Sequence of chain 1.H:
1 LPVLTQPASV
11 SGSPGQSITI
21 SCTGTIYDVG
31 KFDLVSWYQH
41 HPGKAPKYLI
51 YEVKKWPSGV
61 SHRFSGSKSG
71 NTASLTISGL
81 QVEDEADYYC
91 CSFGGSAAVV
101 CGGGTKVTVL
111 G

A small-molecule ligand and the protein it binds are described below.
Small molecule (SMILES): CC(=O)N[C@H]1[C@H](O[C@H]2[C@H](O)[C@@H](NC(C)=O)CO[C@@H]2CO)O[C@H](CO)[C@@H](O[C@@H]2O[C@H](CO[C@H]3O[C@H](CO)[C@@H](O)[C@H](O)[C@@H]3O)[C@@H](O)[C@H](O[C@H]3O[C@H](CO)[C@@H](O)[C@H](O)[C@@H]3O[C@H]3O[C@H](CO)[C@@H](O)[C@H](O)[C@@H]3O)[C@@H]2O)[C@@H]1O

Sequence of chain 1.E:
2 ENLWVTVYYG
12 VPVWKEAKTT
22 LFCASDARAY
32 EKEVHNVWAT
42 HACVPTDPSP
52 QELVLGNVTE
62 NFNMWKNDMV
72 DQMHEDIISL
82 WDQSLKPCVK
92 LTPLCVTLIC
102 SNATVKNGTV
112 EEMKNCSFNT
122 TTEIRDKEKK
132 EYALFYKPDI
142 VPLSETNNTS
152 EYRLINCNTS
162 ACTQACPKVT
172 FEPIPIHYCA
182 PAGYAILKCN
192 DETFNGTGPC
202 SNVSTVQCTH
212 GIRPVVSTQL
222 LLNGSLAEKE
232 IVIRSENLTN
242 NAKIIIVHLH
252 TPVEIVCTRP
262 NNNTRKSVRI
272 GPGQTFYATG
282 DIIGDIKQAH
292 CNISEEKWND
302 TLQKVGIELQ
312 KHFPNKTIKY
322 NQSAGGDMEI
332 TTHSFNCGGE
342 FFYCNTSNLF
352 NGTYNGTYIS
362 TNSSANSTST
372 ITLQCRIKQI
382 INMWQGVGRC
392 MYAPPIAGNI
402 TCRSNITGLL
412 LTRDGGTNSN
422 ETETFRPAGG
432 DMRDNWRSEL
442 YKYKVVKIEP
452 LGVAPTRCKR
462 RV

Binding-site contacts:
Ligand atom O3 contacts residue GLN62 of chain 1.G at 4.1 Å.
Ligand atom C2 contacts residue SER96 of chain 1.H at 3.3 Å.
Ligand atom C6 contacts residue THR25 of chain 1.H at 4.0 Å.
Ligand atom O5 contacts residue ASN263 of chain 1.E at 2.4 Å (h-bond).
Ligand atom C1 contacts residue ASN263 of chain 1.E at 1.4 Å.
Ligand atom O6 contacts residue TYR27 of chain 1.H at 4.1 Å.
Ligand atom C4 contacts residue PRO2 of chain 1.H at 3.7 Å (hydrophobic).
Ligand atom C8 contacts residue PHE32 of chain 1.H at 4.1 Å (hydrophobic).
Ligand atom O3 contacts residue GLY95 of chain 1.H at 4.2 Å.
Ligand atom O7 contacts residue ILE284 of chain 1.E at 4.2 Å.
Ligand atom C6 contacts residue THR265 of chain 1.E at 4.2 Å.
Ligand atom O6 contacts residue GLY95 of chain 1.H at 3.4 Å.
Ligand atom O7 contacts residue ASN263 of chain 1.E at 3.2 Å (h-bond).
Ligand atom O6 contacts residue SER96 of chain 1.H at 2.7 Å (h-bond).
Ligand atom C5 contacts residue SER96 of chain 1.H at 4.1 Å.
Ligand atom O3 contacts residue SER96 of chain 1.H at 3.3 Å (h-bond).
Ligand atom C6 contacts residue PRO2 of chain 1.H at 3.8 Å (hydrophobic).
Ligand atom C5 contacts residue ASN263 of chain 1.E at 3.7 Å.
Ligand atom C2 contacts residue ASN263 of chain 1.E at 2.5 Å.
Ligand atom C8 contacts residue PHE93 of chain 1.H at 3.7 Å (hydrophobic).
Ligand atom O5 contacts residue SER96 of chain 1.H at 3.9 Å.
Ligand atom O4 contacts residue TYR27 of chain 1.H at 4.2 Å.
Ligand atom O4 contacts residue PRO2 of chain 1.H at 3.3 Å.
Ligand atom C6 contacts residue GLY95 of chain 1.H at 4.1 Å.
Ligand atom C6 contacts residue SER96 of chain 1.H at 3.8 Å.
Ligand atom N2 contacts residue ASN263 of chain 1.E at 2.9 Å (h-bond).
Ligand atom C4 contacts residue GLN62 of chain 1.G at 4.2 Å.
Ligand atom C5 contacts residue TYR27 of chain 1.H at 3.8 Å (hydrophobic).
Ligand atom O7 contacts residue SER96 of chain 1.H at 4.1 Å.
Ligand atom O6 contacts residue THR265 of chain 1.E at 3.3 Å (h-bond).
Ligand atom C6 contacts residue TYR27 of chain 1.H at 3.8 Å (hydrophobic).
Ligand atom C8 contacts residue TYR110 of chain 1.G at 4.1 Å (hydrophobic).
Ligand atom C4 contacts residue SER96 of chain 1.H at 3.3 Å.
Ligand atom O6 contacts residue THR25 of chain 1.H at 3.4 Å (h-bond).
Ligand atom C3 contacts residue SER96 of chain 1.H at 3.5 Å.
Ligand atom O4 contacts residue GLN62 of chain 1.G at 3.0 Å (h-bond).
Ligand atom C1 contacts residue SER96 of chain 1.H at 4.2 Å.
Ligand atom C7 contacts residue ASN263 of chain 1.E at 3.2 Å.
Ligand atom C3 contacts residue ASN263 of chain 1.E at 3.8 Å.
Ligand atom O5 contacts residue THR25 of chain 1.H at 4.0 Å.

Sequence of chain 1.G:
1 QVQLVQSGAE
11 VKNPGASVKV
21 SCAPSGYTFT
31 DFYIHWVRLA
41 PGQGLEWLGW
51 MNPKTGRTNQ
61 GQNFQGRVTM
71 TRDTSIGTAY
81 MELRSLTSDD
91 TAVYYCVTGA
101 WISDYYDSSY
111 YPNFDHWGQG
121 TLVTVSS